The small molecule below binds the protein below.
Small molecule (SMILES): C/C(NCc1cnc(C)nc1N)=C(/S)CCO[P](=O)([O-])O[P](=O)([O-])O

Sequence of chain 1.A:
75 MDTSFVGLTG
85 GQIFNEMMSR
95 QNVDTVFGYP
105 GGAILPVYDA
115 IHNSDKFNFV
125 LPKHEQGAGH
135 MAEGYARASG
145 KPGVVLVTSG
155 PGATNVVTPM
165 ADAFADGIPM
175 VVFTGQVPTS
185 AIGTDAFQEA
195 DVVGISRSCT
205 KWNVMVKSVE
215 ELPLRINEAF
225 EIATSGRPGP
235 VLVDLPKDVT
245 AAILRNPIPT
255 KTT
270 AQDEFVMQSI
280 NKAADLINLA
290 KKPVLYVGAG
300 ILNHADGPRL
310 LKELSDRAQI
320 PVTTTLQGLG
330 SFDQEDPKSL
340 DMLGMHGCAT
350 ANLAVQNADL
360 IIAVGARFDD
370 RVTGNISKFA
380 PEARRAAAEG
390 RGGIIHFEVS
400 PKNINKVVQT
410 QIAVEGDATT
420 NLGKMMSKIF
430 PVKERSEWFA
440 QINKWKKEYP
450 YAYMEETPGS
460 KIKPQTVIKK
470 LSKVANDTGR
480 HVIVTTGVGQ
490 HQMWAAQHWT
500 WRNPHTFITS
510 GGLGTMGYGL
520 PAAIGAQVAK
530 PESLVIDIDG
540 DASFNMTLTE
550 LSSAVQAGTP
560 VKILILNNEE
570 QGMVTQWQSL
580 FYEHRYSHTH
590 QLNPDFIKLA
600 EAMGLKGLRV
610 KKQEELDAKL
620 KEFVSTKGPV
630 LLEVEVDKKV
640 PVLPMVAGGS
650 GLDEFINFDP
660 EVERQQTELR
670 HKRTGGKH

Sequence of chain 1.D:
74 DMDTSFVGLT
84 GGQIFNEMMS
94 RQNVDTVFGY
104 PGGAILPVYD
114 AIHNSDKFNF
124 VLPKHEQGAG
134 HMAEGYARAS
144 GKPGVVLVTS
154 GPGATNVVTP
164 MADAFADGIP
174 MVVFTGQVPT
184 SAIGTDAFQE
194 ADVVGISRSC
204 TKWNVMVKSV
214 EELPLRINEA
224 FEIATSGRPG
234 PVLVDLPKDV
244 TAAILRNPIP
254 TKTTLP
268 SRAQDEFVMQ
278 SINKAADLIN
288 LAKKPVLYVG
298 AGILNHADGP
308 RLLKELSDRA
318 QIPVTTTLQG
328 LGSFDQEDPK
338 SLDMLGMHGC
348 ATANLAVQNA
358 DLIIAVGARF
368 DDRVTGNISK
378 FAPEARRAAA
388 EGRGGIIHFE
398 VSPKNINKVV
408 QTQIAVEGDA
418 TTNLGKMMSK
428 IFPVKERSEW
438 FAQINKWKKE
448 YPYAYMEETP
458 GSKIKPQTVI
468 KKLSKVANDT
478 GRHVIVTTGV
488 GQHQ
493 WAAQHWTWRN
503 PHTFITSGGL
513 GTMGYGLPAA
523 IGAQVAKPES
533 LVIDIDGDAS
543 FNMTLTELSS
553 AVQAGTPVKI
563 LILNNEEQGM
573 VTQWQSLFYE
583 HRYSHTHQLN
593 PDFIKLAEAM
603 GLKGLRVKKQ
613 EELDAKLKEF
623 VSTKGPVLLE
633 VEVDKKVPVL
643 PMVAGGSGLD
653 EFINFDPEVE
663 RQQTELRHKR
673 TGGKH

Binding-site contacts:
Ligand atom O2B contacts residue MET572 of chain 1.D at 3.0 Å (h-bond).
Ligand atom C7' contacts residue F501 of chain 1.H at 3.5 Å.
Ligand atom O1A contacts residue GLY539 of chain 1.D at 3.4 Å.
Ligand atom O3B contacts residue MG1 of chain 1.T at 2.0 Å.
Ligand atom O3A contacts residue MG1 of chain 1.T at 3.4 Å.
Ligand atom O2B contacts residue GLY571 of chain 1.D at 3.4 Å (h-bond).
Ligand atom O1A contacts residue SER542 of chain 1.D at 2.9 Å (h-bond).
Ligand atom O3A contacts residue HIS490 of chain 1.D at 3.1 Å (h-bond).
Ligand atom C4 contacts residue MET515 of chain 1.D at 3.3 Å (hydrophobic).
Ligand atom O2A contacts residue MG1 of chain 1.T at 2.1 Å.
Ligand atom PB contacts residue MG1 of chain 1.T at 3.1 Å.
Ligand atom O1B contacts residue HIS490 of chain 1.D at 3.2 Å (h-bond).
Ligand atom C5 contacts residue MET515 of chain 1.D at 3.5 Å (hydrophobic).
Ligand atom S1 contacts residue F501 of chain 1.H at 2.6 Å.
Ligand atom O7 contacts residue ALA541 of chain 1.D at 3.4 Å.
Ligand atom CM2 contacts residue ASN159 of chain 1.A at 3.5 Å.
Ligand atom O2B contacts residue GLN489 of chain 1.D at 2.7 Å (h-bond).
Ligand atom O3B contacts residue GLU569 of chain 1.D at 3.1 Å (salt-bridge).
Ligand atom O7 contacts residue GLN570 of chain 1.D at 3.3 Å.
Ligand atom N3 contacts residue F501 of chain 1.H at 3.0 Å (h-bond).
Ligand atom C5' contacts residue MET515 of chain 1.D at 3.5 Å (hydrophobic).
Ligand atom N1' contacts residue GLU129 of chain 1.A at 2.7 Å (salt-bridge).
Ligand atom C6' contacts residue GLU129 of chain 1.A at 3.5 Å.
Ligand atom C7 contacts residue VAL487 of chain 1.D at 3.4 Å (hydrophobic).
Ligand atom O2A contacts residue ASP540 of chain 1.D at 3.0 Å (salt-bridge).
Ligand atom O1B contacts residue ASN567 of chain 1.D at 3.5 Å (h-bond).
Ligand atom N3' contacts residue MET515 of chain 1.D at 3.3 Å.
Ligand atom O3B contacts residue ASN567 of chain 1.D at 3.0 Å (h-bond).
Ligand atom O1A contacts residue ALA541 of chain 1.D at 3.4 Å (h-bond).
Ligand atom N4' contacts residue F501 of chain 1.H at 2.7 Å (h-bond).
Ligand atom O3B contacts residue GLY571 of chain 1.D at 2.8 Å (h-bond).
Ligand atom N4' contacts residue GLN192 of chain 1.A at 3.5 Å (h-bond).
Ligand atom O2A contacts residue ALA541 of chain 1.D at 3.1 Å (h-bond).
Ligand atom C6 contacts residue MET515 of chain 1.D at 3.4 Å (hydrophobic).
Ligand atom O2A contacts residue GLU569 of chain 1.D at 3.1 Å (salt-bridge).
Ligand atom CM4 contacts residue MET515 of chain 1.D at 3.3 Å (hydrophobic).
Ligand atom C4' contacts residue MET515 of chain 1.D at 3.5 Å (hydrophobic).
Ligand atom N4' contacts residue GLY513 of chain 1.D at 2.9 Å (h-bond).
Ligand atom PA contacts residue MG1 of chain 1.T at 3.2 Å.
Ligand atom CM4 contacts residue PRO104 of chain 1.A at 3.5 Å (hydrophobic).